Sequence of chain 1.D:
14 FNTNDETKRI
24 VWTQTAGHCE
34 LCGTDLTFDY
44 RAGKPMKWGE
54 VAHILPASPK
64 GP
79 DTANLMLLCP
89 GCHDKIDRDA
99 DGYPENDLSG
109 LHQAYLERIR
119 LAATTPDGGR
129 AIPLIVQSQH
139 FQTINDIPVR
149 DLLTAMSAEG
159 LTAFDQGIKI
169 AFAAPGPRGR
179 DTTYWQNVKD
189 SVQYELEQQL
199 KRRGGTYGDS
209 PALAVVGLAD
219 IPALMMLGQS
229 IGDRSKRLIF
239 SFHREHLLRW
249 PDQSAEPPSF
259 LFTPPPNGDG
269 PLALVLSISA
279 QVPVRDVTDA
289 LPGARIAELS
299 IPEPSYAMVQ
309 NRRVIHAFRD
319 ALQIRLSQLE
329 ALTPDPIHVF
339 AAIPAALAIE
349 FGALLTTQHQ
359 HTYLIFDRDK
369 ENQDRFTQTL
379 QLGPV

Binding-site contacts:
Ligand atom O44 contacts residue ARG366 of chain 1.D at 3.2 Å (salt-bridge).
Ligand atom C04 contacts residue ALA340 of chain 1.D at 3.6 Å (hydrophobic).
Ligand atom C05 contacts residue ARG366 of chain 1.D at 3.4 Å.
Ligand atom O44 contacts residue VAL280 of chain 1.D at 3.5 Å.
Ligand atom C05 contacts residue ALA340 of chain 1.D at 3.7 Å (hydrophobic).
Ligand atom C07 contacts residue ALA339 of chain 1.D at 3.5 Å (hydrophobic).
Ligand atom O20 contacts residue PRO342 of chain 1.D at 3.3 Å.
Ligand atom O16 contacts residue PRO342 of chain 1.D at 3.8 Å.
Ligand atom C43 contacts residue ARG366 of chain 1.D at 3.8 Å.
Ligand atom C34 contacts residue PHE139 of chain 1.D at 3.6 Å (hydrophobic).
Ligand atom C42 contacts residue LEU216 of chain 1.D at 3.5 Å (hydrophobic).
Ligand atom C40 contacts residue PHE240 of chain 1.D at 3.7 Å (hydrophobic).
Ligand atom O44 contacts residue PRO281 of chain 1.D at 3.2 Å.
Ligand atom O13 contacts residue TYR304 of chain 1.D at 3.8 Å.
Ligand atom O17 contacts residue ALA343 of chain 1.D at 3.8 Å.
Ligand atom N38 contacts residue ASN143 of chain 1.D at 3.3 Å (h-bond).
Ligand atom N35 contacts residue PHE139 of chain 1.D at 3.7 Å.
Ligand atom O17 contacts residue ILE341 of chain 1.D at 3.3 Å (h-bond).
Ligand atom N01 contacts residue TYR304 of chain 1.D at 3.1 Å (h-bond).
Ligand atom N06 contacts residue ARG366 of chain 1.D at 2.9 Å (salt-bridge).
Ligand atom C02 contacts residue ALA278 of chain 1.D at 3.5 Å (hydrophobic).
Ligand atom N06 contacts residue PHE374 of chain 1.D at 3.6 Å.
Ligand atom O17 contacts residue PRO342 of chain 1.D at 3.7 Å.
Ligand atom O31 contacts residue ALA217 of chain 1.D at 3.5 Å (h-bond).
Ligand atom O20 contacts residue ILE219 of chain 1.D at 3.5 Å.
Ligand atom C19 contacts residue ILE341 of chain 1.D at 3.7 Å (hydrophobic).
Ligand atom C22 contacts residue ALA217 of chain 1.D at 3.1 Å (hydrophobic).
Ligand atom N08 contacts residue ALA340 of chain 1.D at 3.8 Å.
Ligand atom N41 contacts residue LEU216 of chain 1.D at 3.6 Å.
Ligand atom N39 contacts residue PHE240 of chain 1.D at 3.8 Å.
Ligand atom O20 contacts residue ILE341 of chain 1.D at 3.0 Å (h-bond).
Ligand atom O16 contacts residue SER277 of chain 1.D at 2.9 Å (h-bond).
Ligand atom C19 contacts residue ILE219 of chain 1.D at 3.8 Å (hydrophobic).
Ligand atom O20 contacts residue ALA343 of chain 1.D at 3.0 Å (h-bond).
Ligand atom N01 contacts residue ALA278 of chain 1.D at 3.1 Å.
Ligand atom O10 contacts residue ALA340 of chain 1.D at 3.4 Å.
Ligand atom N45 contacts residue ALA278 of chain 1.D at 3.6 Å.
Ligand atom C21 contacts residue ALA217 of chain 1.D at 3.1 Å (hydrophobic).
Ligand atom N33 contacts residue LEU216 of chain 1.D at 3.7 Å.
Ligand atom C07 contacts residue ARG366 of chain 1.D at 3.5 Å.

A small-molecule ligand and the protein it binds are described below.
Small molecule (SMILES): Nc1nc2c(ncn2[C@@H]2O[C@@H]3COP(=O)(O)O[C@@H]4[C@H](O)[C@@H](COP(=O)(O)O[C@H]3[C@H]2O)O[C@H]4n2cnc3c(N)ncnc32)c(=O)[nH]1